A protein and the small-molecule ligand that binds it are described below.
Small molecule (SMILES): O=c1nc[nH]c2cc3[nH]c(NCCN4CCCCC4)nc3cc12

Sequence of chain 1.A:
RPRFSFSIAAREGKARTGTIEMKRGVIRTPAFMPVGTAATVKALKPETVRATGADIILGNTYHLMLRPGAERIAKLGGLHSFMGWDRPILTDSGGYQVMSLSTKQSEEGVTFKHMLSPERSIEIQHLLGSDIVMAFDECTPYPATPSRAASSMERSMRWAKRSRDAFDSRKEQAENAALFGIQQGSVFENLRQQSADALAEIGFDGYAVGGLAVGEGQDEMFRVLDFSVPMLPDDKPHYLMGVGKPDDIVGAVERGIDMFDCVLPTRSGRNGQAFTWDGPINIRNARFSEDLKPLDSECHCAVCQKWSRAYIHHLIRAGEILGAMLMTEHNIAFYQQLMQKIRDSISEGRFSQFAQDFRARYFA

Binding-site contacts:
Ligand atom N2 contacts residue VAL233 of chain 1.A at 3.8 Å.
Ligand atom C15 contacts residue TYR106 of chain 1.A at 3.5 Å (hydrophobic).
Ligand atom C4 contacts residue TYR106 of chain 1.A at 3.7 Å (hydrophobic).
Ligand atom C contacts residue MET260 of chain 1.A at 3.7 Å (hydrophobic).
Ligand atom C11 contacts residue LEU283 of chain 1.A at 3.7 Å (hydrophobic).
Ligand atom C4 contacts residue LEU231 of chain 1.A at 3.6 Å (hydrophobic).
Ligand atom N3 contacts residue ALA232 of chain 1.A at 2.8 Å (h-bond).
Ligand atom O contacts residue GLY230 of chain 1.A at 2.7 Å (h-bond).
Ligand atom N6 contacts residue MET260 of chain 1.A at 3.5 Å.
Ligand atom N5 contacts residue GLY261 of chain 1.A at 3.8 Å.
Ligand atom O contacts residue CYS158 of chain 1.A at 3.5 Å.
Ligand atom C13 contacts residue TYR106 of chain 1.A at 3.5 Å (hydrophobic).
Ligand atom O contacts residue ASP156 of chain 1.A at 3.6 Å.
Ligand atom N2 contacts residue LEU231 of chain 1.A at 2.8 Å (h-bond).
Ligand atom C5 contacts residue LEU231 of chain 1.A at 3.8 Å (hydrophobic).
Ligand atom N6 contacts residue TYR106 of chain 1.A at 3.7 Å.
Ligand atom C7 contacts residue ALA232 of chain 1.A at 3.6 Å (hydrophobic).
Ligand atom N1 contacts residue ASP156 of chain 1.A at 2.7 Å (salt-bridge).
Ligand atom C3 contacts residue CYS158 of chain 1.A at 3.7 Å (hydrophobic).
Ligand atom C1 contacts residue ASP156 of chain 1.A at 3.6 Å.
Ligand atom C6 contacts residue ALA232 of chain 1.A at 3.7 Å (hydrophobic).
Ligand atom N3 contacts residue TYR106 of chain 1.A at 3.7 Å.
Ligand atom C4 contacts residue MET260 of chain 1.A at 3.8 Å (hydrophobic).
Ligand atom C10 contacts residue ARG286 of chain 1.A at 3.4 Å.
Ligand atom C1 contacts residue CYS158 of chain 1.A at 3.7 Å (hydrophobic).
Ligand atom N5 contacts residue TYR106 of chain 1.A at 3.4 Å.
Ligand atom C5 contacts residue TYR106 of chain 1.A at 3.4 Å (hydrophobic).
Ligand atom C1 contacts residue GLN203 of chain 1.A at 3.8 Å.
Ligand atom C1 contacts residue GLY230 of chain 1.A at 3.8 Å.
Ligand atom C5 contacts residue ALA232 of chain 1.A at 3.6 Å (hydrophobic).
Ligand atom C14 contacts residue TYR106 of chain 1.A at 3.5 Å (hydrophobic).
Ligand atom C contacts residue ASP156 of chain 1.A at 3.3 Å.
Ligand atom O contacts residue GLN203 of chain 1.A at 2.9 Å (h-bond).
Ligand atom O contacts residue GLY229 of chain 1.A at 3.2 Å.
Ligand atom C5 contacts residue MET260 of chain 1.A at 3.8 Å (hydrophobic).
Ligand atom C6 contacts residue GLY261 of chain 1.A at 3.5 Å.
Ligand atom N2 contacts residue ALA232 of chain 1.A at 3.6 Å.
Ligand atom N2 contacts residue MET260 of chain 1.A at 3.6 Å (h-bond).
Ligand atom C7 contacts residue GLY261 of chain 1.A at 3.2 Å.
Ligand atom N2 contacts residue TYR106 of chain 1.A at 3.8 Å.